Sequence of chain 1.A:
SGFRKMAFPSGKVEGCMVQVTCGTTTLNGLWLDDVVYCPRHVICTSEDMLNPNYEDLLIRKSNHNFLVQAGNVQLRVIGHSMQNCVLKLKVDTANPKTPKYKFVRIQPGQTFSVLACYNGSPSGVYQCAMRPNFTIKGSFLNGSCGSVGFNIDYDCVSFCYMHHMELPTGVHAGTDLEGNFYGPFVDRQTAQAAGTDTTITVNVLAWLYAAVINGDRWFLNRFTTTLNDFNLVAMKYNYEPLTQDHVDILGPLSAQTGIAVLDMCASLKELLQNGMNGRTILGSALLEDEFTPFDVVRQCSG

This protein binds this small molecule.
Small molecule (SMILES): CCOC(=O)CC[C@H](C[C@@H]1CCNC1=O)NC(=O)[C@H](Cc1ccccc1)NC(=O)[C@H](N)Cc1ccccc1

Binding-site contacts:
Ligand atom C13 contacts residue CYS145 of chain 1.A at 1.8 Å (hydrophobic).
Ligand atom C21 contacts residue THR26 of chain 1.A at 3.2 Å.
Ligand atom C22 contacts residue ASN142 of chain 1.A at 3.4 Å.
Ligand atom C28 contacts residue HIS164 of chain 1.A at 3.4 Å.
Ligand atom C20 contacts residue THR26 of chain 1.A at 3.3 Å.
Ligand atom C33 contacts residue LEU167 of chain 1.A at 3.6 Å (hydrophobic).
Ligand atom O03 contacts residue MET165 of chain 1.A at 3.6 Å.
Ligand atom O12 contacts residue GLU166 of chain 1.A at 3.5 Å.
Ligand atom C29 contacts residue MET165 of chain 1.A at 3.6 Å (hydrophobic).
Ligand atom O17 contacts residue GLY143 of chain 1.A at 3.2 Å.
Ligand atom C26 contacts residue MET49 of chain 1.A at 3.1 Å (hydrophobic).
Ligand atom C34 contacts residue MET165 of chain 1.A at 3.6 Å (hydrophobic).
Ligand atom C23 contacts residue ASN142 of chain 1.A at 3.6 Å.
Ligand atom O12 contacts residue PHE140 of chain 1.A at 3.3 Å.
Ligand atom N06 contacts residue CYS145 of chain 1.A at 3.0 Å (h-bond).
Ligand atom C38 contacts residue GLU166 of chain 1.A at 3.6 Å.
Ligand atom C28 contacts residue HIS41 of chain 1.A at 3.5 Å.
Ligand atom O12 contacts residue HIS172 of chain 1.A at 3.6 Å.
Ligand atom C37 contacts residue GLU166 of chain 1.A at 3.3 Å.
Ligand atom C24 contacts residue ARG188 of chain 1.A at 3.4 Å.
Ligand atom C22 contacts residue LEU141 of chain 1.A at 3.5 Å (hydrophobic).
Ligand atom C25 contacts residue MET49 of chain 1.A at 3.2 Å (hydrophobic).
Ligand atom N11 contacts residue GLU166 of chain 1.A at 3.5 Å (salt-bridge).
Ligand atom N31 contacts residue GLU166 of chain 1.A at 2.8 Å (salt-bridge).
Ligand atom O03 contacts residue GLU166 of chain 1.A at 3.0 Å (salt-bridge).
Ligand atom O17 contacts residue CYS145 of chain 1.A at 3.2 Å (h-bond).
Ligand atom O17 contacts residue LEU27 of chain 1.A at 3.6 Å.
Ligand atom C07 contacts residue CYS145 of chain 1.A at 2.8 Å (hydrophobic).
Ligand atom C29 contacts residue ASP187 of chain 1.A at 3.6 Å.
Ligand atom N11 contacts residue LEU141 of chain 1.A at 3.6 Å.
Ligand atom C21 contacts residue THR25 of chain 1.A at 3.5 Å.
Ligand atom O17 contacts residue SER144 of chain 1.A at 3.6 Å.
Ligand atom C25 contacts residue GLN189 of chain 1.A at 3.5 Å.
Ligand atom C08 contacts residue CYS145 of chain 1.A at 3.4 Å (hydrophobic).
Ligand atom O12 contacts residue HIS163 of chain 1.A at 2.8 Å (h-bond).
Ligand atom C14 contacts residue CYS145 of chain 1.A at 2.7 Å (hydrophobic).
Ligand atom N06 contacts residue HIS164 of chain 1.A at 3.1 Å (h-bond).
Ligand atom C24 contacts residue ASP187 of chain 1.A at 3.3 Å.
Ligand atom N11 contacts residue PHE140 of chain 1.A at 2.9 Å (h-bond).
Ligand atom C25 contacts residue ARG188 of chain 1.A at 3.6 Å.

Sequence of chain 1.B:
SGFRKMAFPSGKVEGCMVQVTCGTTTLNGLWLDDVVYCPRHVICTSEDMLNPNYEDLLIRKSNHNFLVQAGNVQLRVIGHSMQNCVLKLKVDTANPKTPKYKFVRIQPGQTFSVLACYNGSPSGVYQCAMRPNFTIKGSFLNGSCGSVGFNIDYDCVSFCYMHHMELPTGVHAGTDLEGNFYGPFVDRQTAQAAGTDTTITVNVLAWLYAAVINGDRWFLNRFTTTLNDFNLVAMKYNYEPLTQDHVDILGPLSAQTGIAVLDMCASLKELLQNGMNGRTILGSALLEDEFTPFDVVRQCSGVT